Binding-site contacts:
Ligand atom OD1 contacts residue GLY100 of chain 1.B at 4.1 Å.
Ligand atom C contacts residue ARG101 of chain 1.B at 4.0 Å.
Ligand atom O contacts residue GLY100 of chain 1.B at 3.3 Å.
Ligand atom OD1 contacts residue ARG101 of chain 1.B at 3.3 Å (salt-bridge).
Ligand atom C contacts residue GLY100 of chain 1.B at 4.4 Å.
Ligand atom OG contacts residue NAG1 of chain 1.N at 1.4 Å.
Ligand atom CB contacts residue ARG98 of chain 1.B at 4.4 Å.
Ligand atom CA contacts residue NAG1 of chain 1.N at 2.9 Å.
Ligand atom C contacts residue ARG101 of chain 1.B at 4.0 Å.
Ligand atom CB contacts residue NAG1 of chain 1.N at 2.4 Å.
Ligand atom OD2 contacts residue TYR32 of chain 1.B at 3.6 Å.
Ligand atom O contacts residue ARG98 of chain 1.B at 3.6 Å.
Ligand atom CG contacts residue NAG1 of chain 1.N at 4.0 Å.
Ligand atom O contacts residue NAG1 of chain 1.N at 4.0 Å.
Ligand atom OD1 contacts residue THR103 of chain 1.B at 3.6 Å.
Ligand atom OD2 contacts residue GLY100 of chain 1.B at 3.6 Å.
Ligand atom C contacts residue ARG98 of chain 1.B at 4.3 Å.
Ligand atom N contacts residue NAG1 of chain 1.N at 3.5 Å.
Ligand atom OD2 contacts residue NAG1 of chain 1.N at 2.9 Å (h-bond).
Ligand atom N contacts residue ARG101 of chain 1.B at 4.3 Å.
Ligand atom CA contacts residue ARG101 of chain 1.B at 3.3 Å.
Ligand atom CG contacts residue ARG101 of chain 1.B at 3.6 Å.
Ligand atom OD2 contacts residue ALA102 of chain 1.B at 4.0 Å.
Ligand atom C contacts residue NAG1 of chain 1.N at 4.0 Å.
Ligand atom OD1 contacts residue ALA102 of chain 1.B at 2.6 Å (h-bond).
Ligand atom O contacts residue NAG1 of chain 1.N at 4.2 Å.
Ligand atom CB contacts residue TYR106 of chain 1.B at 4.1 Å (hydrophobic).
Ligand atom OG contacts residue TYR106 of chain 1.B at 3.6 Å.
Ligand atom CG contacts residue ALA102 of chain 1.B at 3.6 Å (hydrophobic).
Ligand atom O contacts residue ARG101 of chain 1.B at 3.1 Å (salt-bridge).
Ligand atom OD2 contacts residue THR103 of chain 1.B at 2.9 Å (h-bond).
Ligand atom CB contacts residue ARG101 of chain 1.B at 3.2 Å.
Ligand atom CG contacts residue THR103 of chain 1.B at 3.9 Å.
Ligand atom CB contacts residue NAG1 of chain 1.N at 4.2 Å.
Ligand atom O contacts residue ARG101 of chain 1.B at 2.8 Å (salt-bridge).
Ligand atom OD2 contacts residue ARG101 of chain 1.B at 3.5 Å (salt-bridge).
Ligand atom N contacts residue ARG101 of chain 1.B at 3.1 Å (salt-bridge).
Ligand atom CB contacts residue TYR32 of chain 1.B at 4.3 Å (hydrophobic).
Ligand atom CG contacts residue GLY100 of chain 1.B at 4.2 Å.
Ligand atom C contacts residue NAG1 of chain 1.N at 4.2 Å.

A small-molecule ligand and the protein it binds are described below.
Small molecule (SMILES): N[C@@H](CO)C(=O)N[C@@H](CC(=O)O)C(=O)N[C@@H](CO)C(=O)N[C@H](C=O)CC(=O)O

Sequence of chain 1.B:
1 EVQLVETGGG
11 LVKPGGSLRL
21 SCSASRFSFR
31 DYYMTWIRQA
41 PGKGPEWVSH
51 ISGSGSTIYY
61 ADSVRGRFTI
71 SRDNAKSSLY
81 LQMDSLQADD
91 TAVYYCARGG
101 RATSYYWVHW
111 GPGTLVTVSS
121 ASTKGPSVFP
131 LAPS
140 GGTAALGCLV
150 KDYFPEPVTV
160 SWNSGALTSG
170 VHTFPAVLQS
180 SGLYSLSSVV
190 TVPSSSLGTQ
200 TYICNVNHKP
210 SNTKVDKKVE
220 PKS